Binding-site contacts:
Ligand atom O7 contacts residue ASN36 of chain 1.E at 4.1 Å.
Ligand atom C6 contacts residue GLU40 of chain 1.E at 4.1 Å.
Ligand atom C4 contacts residue ASN36 of chain 1.E at 4.3 Å.
Ligand atom N2 contacts residue GLN323 of chain 1.E at 2.8 Å (h-bond).
Ligand atom C6 contacts residue THR38 of chain 1.E at 4.2 Å.
Ligand atom C7 contacts residue ASN36 of chain 1.E at 3.7 Å.
Ligand atom C1 contacts residue ASN36 of chain 1.E at 1.4 Å.
Ligand atom C5 contacts residue ASN36 of chain 1.E at 3.7 Å.
Ligand atom C3 contacts residue ASN36 of chain 1.E at 3.8 Å.
Ligand atom C8 contacts residue GLN323 of chain 1.E at 3.4 Å.
Ligand atom O5 contacts residue ASN36 of chain 1.E at 2.4 Å (h-bond).
Ligand atom C2 contacts residue GLN323 of chain 1.E at 3.7 Å.
Ligand atom C7 contacts residue GLN323 of chain 1.E at 3.5 Å.
Ligand atom O6 contacts residue THR38 of chain 1.E at 4.5 Å.
Ligand atom C1 contacts residue GLN323 of chain 1.E at 3.6 Å.
Ligand atom O5 contacts residue THR38 of chain 1.E at 4.0 Å.
Ligand atom O6 contacts residue GLU40 of chain 1.E at 3.2 Å (salt-bridge).
Ligand atom C2 contacts residue ASN36 of chain 1.E at 2.5 Å.
Ligand atom C3 contacts residue GLN323 of chain 1.E at 4.5 Å.
Ligand atom N2 contacts residue ASN36 of chain 1.E at 2.9 Å (h-bond).

Sequence of chain 1.E:
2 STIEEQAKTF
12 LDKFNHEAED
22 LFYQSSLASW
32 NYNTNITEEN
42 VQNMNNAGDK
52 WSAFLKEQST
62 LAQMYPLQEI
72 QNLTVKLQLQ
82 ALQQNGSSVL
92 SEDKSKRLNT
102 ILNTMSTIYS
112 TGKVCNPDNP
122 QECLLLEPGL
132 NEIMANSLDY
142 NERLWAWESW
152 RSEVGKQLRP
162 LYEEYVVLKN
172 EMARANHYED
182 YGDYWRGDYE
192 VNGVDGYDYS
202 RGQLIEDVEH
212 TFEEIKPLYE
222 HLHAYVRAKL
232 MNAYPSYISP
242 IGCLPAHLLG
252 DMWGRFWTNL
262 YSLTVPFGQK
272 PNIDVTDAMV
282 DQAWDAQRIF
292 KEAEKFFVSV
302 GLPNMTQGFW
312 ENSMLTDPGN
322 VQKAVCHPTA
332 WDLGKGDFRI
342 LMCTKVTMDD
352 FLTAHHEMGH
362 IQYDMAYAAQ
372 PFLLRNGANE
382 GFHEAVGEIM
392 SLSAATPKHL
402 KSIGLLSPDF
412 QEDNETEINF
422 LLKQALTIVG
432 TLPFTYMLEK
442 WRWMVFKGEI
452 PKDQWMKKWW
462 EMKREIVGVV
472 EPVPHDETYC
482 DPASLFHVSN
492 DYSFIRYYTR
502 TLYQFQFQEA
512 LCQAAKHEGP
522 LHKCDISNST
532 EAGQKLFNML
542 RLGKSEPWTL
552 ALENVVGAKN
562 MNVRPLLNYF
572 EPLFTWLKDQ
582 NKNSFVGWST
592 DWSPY

This small molecule binds to this protein.
Small molecule (SMILES): CC(=O)N[C@@H]1[C@@H](O)[C@H](O)[C@@H](CO)O[C@H]1O